This protein binds this small molecule.
Small molecule (SMILES): OC[C@@]1(O)OC[C@H](O)[C@@H]1O

Binding-site contacts:
Ligand atom C3 contacts residue TRP161 of chain 4.A at 3.6 Å (hydrophobic).
Ligand atom C4 contacts residue GLU176 of chain 4.A at 3.9 Å.
Ligand atom C5 contacts residue GLU176 of chain 4.A at 4.1 Å.
Ligand atom O1 contacts residue TRP161 of chain 4.A at 4.3 Å.
Ligand atom O3 contacts residue TYR175 of chain 4.A at 4.2 Å.
Ligand atom C2 contacts residue TRP161 of chain 4.A at 4.1 Å (hydrophobic).
Ligand atom O3 contacts residue TRP161 of chain 4.A at 4.2 Å.
Ligand atom C4 contacts residue TYR175 of chain 4.A at 3.9 Å (hydrophobic).
Ligand atom C4 contacts residue TRP161 of chain 4.A at 3.6 Å (hydrophobic).
Ligand atom O4 contacts residue GLU176 of chain 4.A at 2.7 Å (salt-bridge).
Ligand atom C5 contacts residue TRP161 of chain 4.A at 4.1 Å (hydrophobic).
Ligand atom C5 contacts residue LEU167 of chain 4.A at 4.2 Å (hydrophobic).
Ligand atom O3 contacts residue GLU176 of chain 4.A at 3.6 Å (salt-bridge).
Ligand atom O3 contacts residue THR179 of chain 4.A at 4.5 Å.
Ligand atom O5 contacts residue TRP161 of chain 4.A at 4.4 Å.
Ligand atom O4 contacts residue TYR175 of chain 4.A at 3.4 Å (h-bond).
Ligand atom C1 contacts residue TRP161 of chain 4.A at 3.5 Å (hydrophobic).

Sequence of chain 4.A:
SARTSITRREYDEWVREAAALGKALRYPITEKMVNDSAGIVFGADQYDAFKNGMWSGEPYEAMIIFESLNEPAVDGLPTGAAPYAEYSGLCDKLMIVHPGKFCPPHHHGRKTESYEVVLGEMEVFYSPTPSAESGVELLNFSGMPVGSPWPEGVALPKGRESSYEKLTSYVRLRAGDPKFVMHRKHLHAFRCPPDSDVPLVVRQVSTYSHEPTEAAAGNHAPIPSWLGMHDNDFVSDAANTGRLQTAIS